The small molecule below binds the protein below.
Small molecule (SMILES): CC(=O)N[C@@H]1[C@@H](O)[C@H](O)[C@@H](CO)O[C@H]1O

Sequence of chain 1.F:
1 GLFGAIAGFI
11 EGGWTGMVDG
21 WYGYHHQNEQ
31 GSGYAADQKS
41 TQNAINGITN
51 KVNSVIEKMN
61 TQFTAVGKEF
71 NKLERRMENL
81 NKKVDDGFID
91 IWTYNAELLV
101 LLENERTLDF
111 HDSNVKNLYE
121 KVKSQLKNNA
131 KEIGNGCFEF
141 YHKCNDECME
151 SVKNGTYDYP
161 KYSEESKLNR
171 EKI

Binding-site contacts:
Ligand atom C5 contacts residue ASN154 of chain 1.F at 3.7 Å.
Ligand atom O5 contacts residue SER151 of chain 1.F at 3.6 Å.
Ligand atom C1 contacts residue GLU150 of chain 1.F at 4.2 Å.
Ligand atom C6 contacts residue GLU150 of chain 1.F at 4.4 Å.
Ligand atom C6 contacts residue SER151 of chain 1.F at 3.9 Å.
Ligand atom O5 contacts residue GLU150 of chain 1.F at 3.6 Å.
Ligand atom C6 contacts residue GLU147 of chain 1.F at 3.5 Å.
Ligand atom C8 contacts residue ASN154 of chain 1.F at 4.3 Å.
Ligand atom O5 contacts residue THR156 of chain 1.F at 4.4 Å.
Ligand atom C1 contacts residue ASN154 of chain 1.F at 1.4 Å.
Ligand atom C4 contacts residue ASN154 of chain 1.F at 4.2 Å.
Ligand atom C7 contacts residue ASN154 of chain 1.F at 3.2 Å.
Ligand atom O6 contacts residue SER151 of chain 1.F at 2.6 Å (h-bond).
Ligand atom O5 contacts residue ASN154 of chain 1.F at 2.4 Å (h-bond).
Ligand atom O7 contacts residue ASN154 of chain 1.F at 3.2 Å (h-bond).
Ligand atom C2 contacts residue ASN154 of chain 1.F at 2.4 Å.
Ligand atom N2 contacts residue ASN154 of chain 1.F at 2.8 Å (h-bond).
Ligand atom C5 contacts residue GLU147 of chain 1.F at 4.4 Å.
Ligand atom C1 contacts residue THR156 of chain 1.F at 4.1 Å.
Ligand atom O6 contacts residue GLU147 of chain 1.F at 3.0 Å (salt-bridge).
Ligand atom O6 contacts residue GLU150 of chain 1.F at 3.1 Å.
Ligand atom C5 contacts residue SER151 of chain 1.F at 4.1 Å.
Ligand atom C3 contacts residue ASN154 of chain 1.F at 3.7 Å.
Ligand atom C1 contacts residue SER151 of chain 1.F at 4.3 Å.